A small-molecule ligand and the protein it binds are described below.
Small molecule (SMILES): C/C(=C/C=C/[C@@H](C)C(=O)O)[C@H]1CN[C@H](C(=O)O)[C@H]1CC(=O)O

Sequence of chain 1.A:
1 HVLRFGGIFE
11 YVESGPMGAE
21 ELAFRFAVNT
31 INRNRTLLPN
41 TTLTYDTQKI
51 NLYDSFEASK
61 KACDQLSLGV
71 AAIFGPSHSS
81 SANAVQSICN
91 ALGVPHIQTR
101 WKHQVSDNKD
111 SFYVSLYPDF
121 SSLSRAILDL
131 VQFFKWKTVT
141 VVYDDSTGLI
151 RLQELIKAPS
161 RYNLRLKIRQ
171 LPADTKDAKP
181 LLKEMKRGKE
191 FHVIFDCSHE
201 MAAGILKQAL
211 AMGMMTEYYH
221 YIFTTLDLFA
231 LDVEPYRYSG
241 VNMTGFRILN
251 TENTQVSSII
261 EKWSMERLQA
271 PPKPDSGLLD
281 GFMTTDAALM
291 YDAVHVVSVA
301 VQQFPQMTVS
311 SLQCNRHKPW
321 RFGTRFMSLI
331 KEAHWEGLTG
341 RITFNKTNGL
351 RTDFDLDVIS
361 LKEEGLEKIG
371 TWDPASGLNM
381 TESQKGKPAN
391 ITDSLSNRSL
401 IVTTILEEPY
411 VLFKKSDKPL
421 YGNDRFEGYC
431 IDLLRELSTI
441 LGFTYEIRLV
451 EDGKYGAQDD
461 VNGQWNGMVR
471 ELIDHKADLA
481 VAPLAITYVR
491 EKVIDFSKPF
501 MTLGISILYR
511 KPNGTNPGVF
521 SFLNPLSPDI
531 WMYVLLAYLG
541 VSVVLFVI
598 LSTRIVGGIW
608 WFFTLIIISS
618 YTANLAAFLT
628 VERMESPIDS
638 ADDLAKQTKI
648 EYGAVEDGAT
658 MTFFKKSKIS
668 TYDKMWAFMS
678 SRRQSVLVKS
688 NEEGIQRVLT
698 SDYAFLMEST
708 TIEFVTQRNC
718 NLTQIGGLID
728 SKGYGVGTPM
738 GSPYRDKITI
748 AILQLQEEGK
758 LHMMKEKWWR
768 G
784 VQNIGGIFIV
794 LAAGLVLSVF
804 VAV

Binding-site contacts:
Ligand atom CAB contacts residue ASP654 of chain 1.A at 3.8 Å.
Ligand atom O contacts residue LEU484 of chain 1.A at 3.5 Å.
Ligand atom OE2 contacts residue ALA656 of chain 1.A at 4.0 Å.
Ligand atom CA contacts residue PRO483 of chain 1.A at 3.7 Å (hydrophobic).
Ligand atom OAG contacts residue GLY456 of chain 1.A at 3.3 Å.
Ligand atom CAT contacts residue TYR455 of chain 1.A at 3.7 Å (hydrophobic).
Ligand atom C contacts residue ALA485 of chain 1.A at 3.4 Å (hydrophobic).
Ligand atom CAL contacts residue TYR455 of chain 1.A at 3.6 Å (hydrophobic).
Ligand atom CAB contacts residue ALA457 of chain 1.A at 4.0 Å (hydrophobic).
Ligand atom O contacts residue ARG490 of chain 1.A at 3.4 Å (salt-bridge).
Ligand atom CG contacts residue GLY655 of chain 1.A at 3.6 Å.
Ligand atom CAS contacts residue GLU653 of chain 1.A at 3.6 Å.
Ligand atom C contacts residue TYR455 of chain 1.A at 4.0 Å (hydrophobic).
Ligand atom O contacts residue TYR455 of chain 1.A at 3.2 Å.
Ligand atom OE1 contacts residue GLU705 of chain 1.A at 2.9 Å (salt-bridge).
Ligand atom OXT contacts residue TYR731 of chain 1.A at 3.7 Å.
Ligand atom N contacts residue PRO483 of chain 1.A at 3.4 Å (h-bond).
Ligand atom CAA contacts residue VAL652 of chain 1.A at 3.8 Å (hydrophobic).
Ligand atom O contacts residue ALA485 of chain 1.A at 3.4 Å (h-bond).
Ligand atom OXT contacts residue LEU484 of chain 1.A at 3.1 Å.
Ligand atom C contacts residue PRO483 of chain 1.A at 3.1 Å (hydrophobic).
Ligand atom OXT contacts residue PRO483 of chain 1.A at 2.9 Å (h-bond).
Ligand atom CAK contacts residue GLU653 of chain 1.A at 3.2 Å.
Ligand atom OAG contacts residue ALA457 of chain 1.A at 3.4 Å.
Ligand atom CAB contacts residue GLU653 of chain 1.A at 3.3 Å.
Ligand atom O contacts residue PRO483 of chain 1.A at 3.6 Å.
Ligand atom CAA contacts residue ASN688 of chain 1.A at 3.6 Å.
Ligand atom C contacts residue LEU484 of chain 1.A at 3.7 Å (hydrophobic).
Ligand atom OE2 contacts residue ALA485 of chain 1.A at 3.9 Å.
Ligand atom OE1 contacts residue GLY655 of chain 1.A at 3.6 Å (h-bond).
Ligand atom CAQ contacts residue TYR455 of chain 1.A at 3.4 Å (hydrophobic).
Ligand atom OAD contacts residue TYR455 of chain 1.A at 2.8 Å (h-bond).
Ligand atom OAD contacts residue LYS454 of chain 1.A at 3.4 Å.
Ligand atom CD contacts residue GLY655 of chain 1.A at 3.1 Å.
Ligand atom CAJ contacts residue VAL652 of chain 1.A at 4.0 Å (hydrophobic).
Ligand atom OAG contacts residue TYR455 of chain 1.A at 3.1 Å.
Ligand atom OE2 contacts residue GLY655 of chain 1.A at 2.9 Å (h-bond).
Ligand atom OXT contacts residue ALA485 of chain 1.A at 2.8 Å (h-bond).
Ligand atom N contacts residue TYR455 of chain 1.A at 3.2 Å.
Ligand atom CAQ contacts residue ALA457 of chain 1.A at 3.7 Å (hydrophobic).